Binding-site contacts:
Ligand atom CD contacts residue HIS96 of chain 1.B at 3.4 Å.
Ligand atom O contacts residue GLN100 of chain 1.B at 2.9 Å (h-bond).
Ligand atom CB contacts residue ASP70 of chain 1.B at 3.2 Å.
Ligand atom O contacts residue ARG103 of chain 1.B at 3.0 Å (salt-bridge).
Ligand atom CA contacts residue GLN62 of chain 1.B at 3.8 Å.
Ligand atom OG contacts residue ASP70 of chain 1.B at 2.6 Å (salt-bridge).
Ligand atom CD1 contacts residue MET73 of chain 1.B at 3.6 Å (hydrophobic).
Ligand atom OH contacts residue MET73 of chain 1.B at 3.5 Å.
Ligand atom C contacts residue GLN100 of chain 1.B at 3.6 Å.
Ligand atom CG2 contacts residue ARG103 of chain 1.B at 3.3 Å.
Ligand atom O contacts residue GLN62 of chain 1.B at 3.6 Å (h-bond).
Ligand atom CB contacts residue GLU63 of chain 1.B at 3.7 Å.
Ligand atom CD contacts residue GLN100 of chain 1.B at 3.2 Å.
Ligand atom OD1 contacts residue ARG103 of chain 1.B at 2.9 Å (salt-bridge).
Ligand atom CG contacts residue ARG103 of chain 1.B at 3.6 Å.
Ligand atom N contacts residue ASP70 of chain 1.B at 3.1 Å (salt-bridge).
Ligand atom N contacts residue GLN100 of chain 1.B at 3.0 Å (h-bond).
Ligand atom CB contacts residue GLN62 of chain 1.B at 3.4 Å.
Ligand atom N contacts residue GLN62 of chain 1.B at 2.9 Å (h-bond).
Ligand atom CD1 contacts residue GLN100 of chain 1.B at 3.4 Å.
Ligand atom CA contacts residue GLN62 of chain 1.B at 3.7 Å.
Ligand atom C contacts residue ASP70 of chain 1.B at 3.7 Å.
Ligand atom C contacts residue GLN62 of chain 1.B at 3.6 Å.
Ligand atom CB contacts residue TYR65 of chain 1.B at 3.8 Å (hydrophobic).
Ligand atom O contacts residue ARG69 of chain 1.B at 2.9 Å (salt-bridge).
Ligand atom OH contacts residue ARG74 of chain 1.B at 3.0 Å (salt-bridge).
Ligand atom OD2 contacts residue GLN100 of chain 1.B at 2.8 Å (h-bond).
Ligand atom CZ contacts residue ASP70 of chain 1.B at 3.6 Å.
Ligand atom N contacts residue GLN100 of chain 1.B at 3.3 Å (h-bond).
Ligand atom CG contacts residue TYR97 of chain 1.B at 3.6 Å (hydrophobic).
Ligand atom OH contacts residue ASP70 of chain 1.B at 2.9 Å (salt-bridge).
Ligand atom O contacts residue GLN100 of chain 1.B at 3.4 Å.
Ligand atom CB contacts residue TYR97 of chain 1.B at 3.7 Å (hydrophobic).
Ligand atom OD2 contacts residue ARG103 of chain 1.B at 2.8 Å (salt-bridge).
Ligand atom CG1 contacts residue GLN100 of chain 1.B at 3.8 Å.
Ligand atom CA contacts residue GLN100 of chain 1.B at 3.7 Å.
Ligand atom CB contacts residue GLN100 of chain 1.B at 3.4 Å.
Ligand atom CE2 contacts residue ASP70 of chain 1.B at 3.4 Å.
Ligand atom CA contacts residue ASP70 of chain 1.B at 3.4 Å.
Ligand atom CD2 contacts residue GLN62 of chain 1.B at 3.6 Å.

The protein below binds the small molecule below.
Small molecule (SMILES): CC[C@H](C)[C@@H]1NC(=O)[C@H](Cc2ccc(O)cc2)NC(=O)[C@H](CC(C)C)NC(=O)[C@@H]2CCCN2C(=O)[C@H](NC(=O)[C@H](C)N)CSCSC[C@@H](C(=O)N[C@@H](CCCN=C(N)N)C(N)=O)NC(=O)[C@H](C(C)C)NC(=O)[C@@H]2CCCN2C(=O)[C@H](CC(=O)O)NC(=O)[C@H](Cc2ccc(O)cc2)NC(=O)[C@H](CO)NC1=O

Sequence of chain 1.B:
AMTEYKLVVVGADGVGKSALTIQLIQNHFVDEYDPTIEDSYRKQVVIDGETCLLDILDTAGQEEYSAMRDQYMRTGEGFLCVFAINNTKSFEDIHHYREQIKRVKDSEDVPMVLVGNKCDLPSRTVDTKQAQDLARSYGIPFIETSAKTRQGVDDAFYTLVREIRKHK